A small-molecule ligand and the protein it binds are described below.
Small molecule (SMILES): CCCCCCCCCCC(CCCCCCCCCC)(CO[C@H]1O[C@@H](CO)[C@H](O[C@@H]2O[C@@H](CO)[C@H](O)[C@@H](O)[C@@H]2O)[C@@H](O)[C@@H]1O)CO[C@H]1O[C@@H](CO)[C@H](O[C@@H]2O[C@@H](CO)[C@H](O)[C@@H](O)[C@@H]2O)[C@@H](O)[C@H]1O

Binding-site contacts:
Ligand atom CCO contacts residue TYR311 of chain 1.D at 3.5 Å (hydrophobic).
Ligand atom CAB contacts residue ALA296 of chain 1.D at 3.8 Å (hydrophobic).
Ligand atom CCD contacts residue TYR311 of chain 1.D at 3.5 Å (hydrophobic).
Ligand atom CBK contacts residue PHE142 of chain 1.D at 3.8 Å (hydrophobic).
Ligand atom CBC contacts residue PHE73 of chain 1.D at 4.0 Å (hydrophobic).
Ligand atom CAZ contacts residue LEU253 of chain 1.D at 4.0 Å (hydrophobic).
Ligand atom OAR contacts residue TYR311 of chain 1.D at 2.4 Å (h-bond).
Ligand atom CBD contacts residue TYR249 of chain 1.D at 4.0 Å (hydrophobic).
Ligand atom CBQ contacts residue LMN1 of chain 1.L at 3.8 Å.
Ligand atom CBT contacts residue TRP307 of chain 1.D at 3.7 Å (hydrophobic).
Ligand atom CBG contacts residue PHE73 of chain 1.D at 4.0 Å (hydrophobic).
Ligand atom CBP contacts residue TYR311 of chain 1.D at 3.7 Å (hydrophobic).
Ligand atom OAU contacts residue ARG245 of chain 1.D at 3.7 Å.
Ligand atom CBJ contacts residue ILE304 of chain 1.D at 4.0 Å (hydrophobic).
Ligand atom CCF contacts residue TRP307 of chain 1.D at 4.0 Å (hydrophobic).
Ligand atom O3 contacts residue ARG245 of chain 1.D at 3.3 Å (salt-bridge).
Ligand atom OBX contacts residue TRP307 of chain 1.D at 3.3 Å (h-bond).
Ligand atom CAY contacts residue LEU303 of chain 1.D at 3.9 Å (hydrophobic).
Ligand atom O2 contacts residue ARG245 of chain 1.D at 3.7 Å.
Ligand atom CAB contacts residue LEU253 of chain 1.D at 4.0 Å (hydrophobic).
Ligand atom CAX contacts residue ALA296 of chain 1.D at 3.9 Å (hydrophobic).
Ligand atom CAZ contacts residue ASN297 of chain 1.D at 3.7 Å.
Ligand atom CBF contacts residue LMN1 of chain 1.L at 3.9 Å.
Ligand atom CBD contacts residue LMN1 of chain 1.L at 4.0 Å.
Ligand atom CBB contacts residue ASN297 of chain 1.D at 4.0 Å.
Ligand atom CAW contacts residue ILE135 of chain 1.D at 3.6 Å (hydrophobic).
Ligand atom O2 contacts residue GLY246 of chain 1.D at 4.0 Å.
Ligand atom CBF contacts residue ILE304 of chain 1.D at 3.5 Å (hydrophobic).
Ligand atom CBN contacts residue TYR311 of chain 1.D at 3.8 Å (hydrophobic).
Ligand atom CBP contacts residue TRP307 of chain 1.D at 3.7 Å (hydrophobic).
Ligand atom CBE contacts residue LMN1 of chain 1.L at 3.6 Å.
Ligand atom CBB contacts residue LEU300 of chain 1.D at 3.6 Å (hydrophobic).
Ligand atom CAX contacts residue LEU300 of chain 1.D at 3.8 Å (hydrophobic).
Ligand atom CBH contacts residue ASN250 of chain 1.D at 3.8 Å.
Ligand atom O3 contacts residue TYR249 of chain 1.D at 4.0 Å.
Ligand atom OAL contacts residue TYR311 of chain 1.D at 3.6 Å.
Ligand atom CBL contacts residue ILE304 of chain 1.D at 4.0 Å (hydrophobic).
Ligand atom CBH contacts residue TYR249 of chain 1.D at 3.5 Å (hydrophobic).
Ligand atom C2 contacts residue TYR249 of chain 1.D at 4.0 Å (hydrophobic).
Ligand atom OAL contacts residue TRP307 of chain 1.D at 2.8 Å (h-bond).

Sequence of chain 1.D:
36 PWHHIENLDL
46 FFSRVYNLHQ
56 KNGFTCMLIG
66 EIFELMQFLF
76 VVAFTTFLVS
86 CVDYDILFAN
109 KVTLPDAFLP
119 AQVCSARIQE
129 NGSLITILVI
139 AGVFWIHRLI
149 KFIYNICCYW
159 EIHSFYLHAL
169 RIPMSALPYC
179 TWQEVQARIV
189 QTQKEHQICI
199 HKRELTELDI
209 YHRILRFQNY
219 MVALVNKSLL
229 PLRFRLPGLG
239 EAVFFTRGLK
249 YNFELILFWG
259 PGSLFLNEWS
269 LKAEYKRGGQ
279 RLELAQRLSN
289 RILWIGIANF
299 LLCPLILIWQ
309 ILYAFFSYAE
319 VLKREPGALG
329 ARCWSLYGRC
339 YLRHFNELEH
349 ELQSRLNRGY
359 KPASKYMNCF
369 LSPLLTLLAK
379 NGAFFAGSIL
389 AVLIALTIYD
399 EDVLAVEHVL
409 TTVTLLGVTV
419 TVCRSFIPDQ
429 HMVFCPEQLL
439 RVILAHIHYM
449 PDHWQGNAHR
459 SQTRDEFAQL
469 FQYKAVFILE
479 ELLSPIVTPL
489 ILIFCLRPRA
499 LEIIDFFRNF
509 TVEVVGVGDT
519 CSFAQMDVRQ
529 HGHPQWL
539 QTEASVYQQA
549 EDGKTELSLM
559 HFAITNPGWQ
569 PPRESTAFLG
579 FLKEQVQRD